Binding-site contacts:
Ligand atom C5 contacts residue ILE327 of chain 2.A at 4.3 Å (hydrophobic).
Ligand atom N2 contacts residue ASN306 of chain 2.A at 2.8 Å (h-bond).
Ligand atom C3 contacts residue ASN306 of chain 2.A at 3.6 Å.
Ligand atom C1 contacts residue ASN306 of chain 2.A at 1.4 Å.
Ligand atom C2 contacts residue ASN306 of chain 2.A at 2.3 Å.
Ligand atom C6 contacts residue ILE327 of chain 2.A at 4.0 Å (hydrophobic).
Ligand atom C8 contacts residue VAL445 of chain 2.A at 3.9 Å (hydrophobic).
Ligand atom C4 contacts residue ASN306 of chain 2.A at 4.1 Å.
Ligand atom C7 contacts residue ASN306 of chain 2.A at 3.3 Å.
Ligand atom O5 contacts residue ASN306 of chain 2.A at 2.4 Å (h-bond).
Ligand atom O7 contacts residue ASN306 of chain 2.A at 3.5 Å (h-bond).
Ligand atom O5 contacts residue ILE327 of chain 2.A at 3.5 Å.
Ligand atom C5 contacts residue ASN306 of chain 2.A at 3.7 Å.
Ligand atom C8 contacts residue ASN306 of chain 2.A at 4.4 Å.

A protein and the small-molecule ligand that binds it are described below.
Small molecule (SMILES): CC(=O)N[C@@H]1[C@@H](O)[C@H](O)[C@@H](CO)O[C@H]1O

Sequence of chain 2.A:
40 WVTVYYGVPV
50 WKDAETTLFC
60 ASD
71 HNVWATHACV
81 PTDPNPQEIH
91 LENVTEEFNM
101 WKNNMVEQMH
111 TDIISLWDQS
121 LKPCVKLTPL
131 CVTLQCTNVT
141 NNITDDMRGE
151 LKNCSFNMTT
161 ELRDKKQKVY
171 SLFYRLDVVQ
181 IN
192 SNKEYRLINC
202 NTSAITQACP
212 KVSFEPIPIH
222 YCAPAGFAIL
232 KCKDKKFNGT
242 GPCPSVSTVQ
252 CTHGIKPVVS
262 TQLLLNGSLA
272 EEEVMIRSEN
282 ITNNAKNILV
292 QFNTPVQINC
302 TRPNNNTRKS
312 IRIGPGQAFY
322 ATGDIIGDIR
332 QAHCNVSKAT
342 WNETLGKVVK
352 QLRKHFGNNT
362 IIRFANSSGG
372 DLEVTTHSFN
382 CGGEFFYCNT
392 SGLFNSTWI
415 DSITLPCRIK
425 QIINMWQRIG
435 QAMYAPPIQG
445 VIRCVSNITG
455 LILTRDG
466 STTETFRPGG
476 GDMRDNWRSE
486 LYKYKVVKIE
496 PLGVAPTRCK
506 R